This protein binds this small molecule.
Small molecule (SMILES): CC(=O)N[C@H]1[C@H](O[C@H]2[C@H](O)[C@@H](NC(C)=O)CO[C@@H]2CO)O[C@H](CO)[C@@H](O)[C@@H]1O

Binding-site contacts:
Ligand atom C7 contacts residue LYS484 of chain 1.D at 4.5 Å.
Ligand atom N2 contacts residue PRO686 of chain 1.D at 3.6 Å (h-bond).
Ligand atom O6 contacts residue NAG1 of chain 1.LA at 3.6 Å (h-bond).
Ligand atom C7 contacts residue PRO686 of chain 1.D at 3.1 Å (hydrophobic).
Ligand atom C8 contacts residue PRO686 of chain 1.D at 3.3 Å (hydrophobic).
Ligand atom O7 contacts residue PRO686 of chain 1.D at 3.3 Å.
Ligand atom O6 contacts residue VAL489 of chain 1.D at 3.8 Å.
Ligand atom C5 contacts residue ASN687 of chain 1.D at 3.6 Å.
Ligand atom C7 contacts residue ASN687 of chain 1.D at 4.0 Å.
Ligand atom N2 contacts residue ASN687 of chain 1.D at 3.1 Å (h-bond).
Ligand atom C8 contacts residue ASN687 of chain 1.D at 4.0 Å.
Ligand atom O7 contacts residue LYS484 of chain 1.D at 4.3 Å.
Ligand atom C1 contacts residue ASN687 of chain 1.D at 1.5 Å.
Ligand atom C4 contacts residue ASN687 of chain 1.D at 4.3 Å.
Ligand atom C8 contacts residue LYS484 of chain 1.D at 3.8 Å.
Ligand atom C3 contacts residue ASN687 of chain 1.D at 3.9 Å.
Ligand atom O5 contacts residue ASN687 of chain 1.D at 2.4 Å (h-bond).
Ligand atom C2 contacts residue ASN687 of chain 1.D at 2.7 Å.

Sequence of chain 1.D:
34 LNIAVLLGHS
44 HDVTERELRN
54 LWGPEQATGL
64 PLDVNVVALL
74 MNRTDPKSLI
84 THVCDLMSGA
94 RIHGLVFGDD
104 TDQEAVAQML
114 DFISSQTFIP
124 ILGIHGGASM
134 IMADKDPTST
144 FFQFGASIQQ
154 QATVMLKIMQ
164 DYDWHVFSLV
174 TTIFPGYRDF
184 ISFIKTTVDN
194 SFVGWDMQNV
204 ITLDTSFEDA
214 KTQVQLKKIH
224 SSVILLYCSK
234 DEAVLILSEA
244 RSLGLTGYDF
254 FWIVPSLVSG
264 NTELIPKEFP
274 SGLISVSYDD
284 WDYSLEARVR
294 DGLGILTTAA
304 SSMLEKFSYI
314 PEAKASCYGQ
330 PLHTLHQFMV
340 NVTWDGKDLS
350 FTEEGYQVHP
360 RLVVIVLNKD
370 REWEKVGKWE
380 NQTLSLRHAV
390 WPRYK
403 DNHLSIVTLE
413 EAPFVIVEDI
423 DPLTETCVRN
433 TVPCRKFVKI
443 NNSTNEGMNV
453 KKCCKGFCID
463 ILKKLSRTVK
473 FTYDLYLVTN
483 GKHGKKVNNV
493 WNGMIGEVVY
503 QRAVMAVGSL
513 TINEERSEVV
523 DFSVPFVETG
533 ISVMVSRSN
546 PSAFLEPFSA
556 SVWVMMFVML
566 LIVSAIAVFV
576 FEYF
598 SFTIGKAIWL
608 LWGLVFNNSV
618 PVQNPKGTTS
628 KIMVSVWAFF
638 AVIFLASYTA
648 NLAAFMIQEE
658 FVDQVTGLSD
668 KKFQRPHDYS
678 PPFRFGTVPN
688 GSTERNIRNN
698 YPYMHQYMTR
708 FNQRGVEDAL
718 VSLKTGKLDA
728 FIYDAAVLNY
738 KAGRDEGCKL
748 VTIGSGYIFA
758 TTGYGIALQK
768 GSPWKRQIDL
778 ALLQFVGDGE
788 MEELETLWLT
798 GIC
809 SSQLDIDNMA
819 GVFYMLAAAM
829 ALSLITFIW